Sequence of chain 1.D:
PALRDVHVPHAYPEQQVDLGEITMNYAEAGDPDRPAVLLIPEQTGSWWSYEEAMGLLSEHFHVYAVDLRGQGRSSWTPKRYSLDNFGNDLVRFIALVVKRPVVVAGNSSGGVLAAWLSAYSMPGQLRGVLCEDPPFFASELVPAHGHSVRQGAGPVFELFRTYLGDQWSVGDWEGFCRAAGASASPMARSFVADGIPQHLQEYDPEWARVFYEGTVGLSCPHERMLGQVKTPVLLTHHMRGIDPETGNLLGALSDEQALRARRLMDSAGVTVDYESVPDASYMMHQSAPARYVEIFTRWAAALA

Binding-site contacts:
Ligand atom C12 contacts residue SER113 of chain 1.D at 3.8 Å.
Ligand atom C9P contacts residue PHE161 of chain 1.D at 3.8 Å (hydrophobic).
Ligand atom C5 contacts residue ALA157 of chain 1.D at 3.8 Å (hydrophobic).
Ligand atom O10 contacts residue PHE161 of chain 1.D at 3.9 Å.
Ligand atom C12 contacts residue SER112 of chain 1.D at 3.1 Å.
Ligand atom C2P contacts residue ALA256 of chain 1.D at 3.7 Å (hydrophobic).
Ligand atom C3P contacts residue GLY255 of chain 1.D at 3.7 Å.
Ligand atom O6P contacts residue MET191 of chain 1.D at 3.7 Å.
Ligand atom O2 contacts residue GLN47 of chain 1.D at 2.9 Å (h-bond).
Ligand atom C6P contacts residue MET191 of chain 1.D at 3.6 Å (hydrophobic).
Ligand atom C3 contacts residue SER143 of chain 1.D at 3.9 Å.
Ligand atom O10 contacts residue PHE164 of chain 1.D at 3.4 Å.
Ligand atom C7P contacts residue MET191 of chain 1.D at 3.8 Å (hydrophobic).
Ligand atom C2 contacts residue GLN47 of chain 1.D at 3.8 Å.
Ligand atom O2 contacts residue SER113 of chain 1.D at 3.1 Å.
Ligand atom O13 contacts residue SER112 of chain 1.D at 3.0 Å.
Ligand atom C5P contacts residue MET191 of chain 1.D at 3.7 Å (hydrophobic).
Ligand atom C5P contacts residue TYR286 of chain 1.D at 3.8 Å (hydrophobic).
Ligand atom C1 contacts residue SER112 of chain 1.D at 3.9 Å.
Ligand atom C4P contacts residue GLY255 of chain 1.D at 3.6 Å.
Ligand atom O4 contacts residue ALA157 of chain 1.D at 3.8 Å.
Ligand atom O12 contacts residue SER112 of chain 1.D at 3.4 Å.
Ligand atom O13 contacts residue SER113 of chain 1.D at 3.0 Å (h-bond).
Ligand atom C8P contacts residue ALA157 of chain 1.D at 3.6 Å (hydrophobic).
Ligand atom C11 contacts residue PHE195 of chain 1.D at 3.7 Å (hydrophobic).
Ligand atom C1P contacts residue SER112 of chain 1.D at 3.9 Å.
Ligand atom C4 contacts residue PRO139 of chain 1.D at 3.8 Å (hydrophobic).
Ligand atom O4 contacts residue SER143 of chain 1.D at 3.2 Å.
Ligand atom O10 contacts residue VAL160 of chain 1.D at 3.9 Å.
Ligand atom O13 contacts residue GLN47 of chain 1.D at 3.2 Å (h-bond).
Ligand atom C3P contacts residue ALA256 of chain 1.D at 3.7 Å (hydrophobic).
Ligand atom O10 contacts residue THR48 of chain 1.D at 3.8 Å.
Ligand atom O4 contacts residue PHE161 of chain 1.D at 3.9 Å.
Ligand atom C5 contacts residue PRO139 of chain 1.D at 3.9 Å (hydrophobic).
Ligand atom C11 contacts residue TYR286 of chain 1.D at 3.5 Å (hydrophobic).
Ligand atom C3 contacts residue PHE161 of chain 1.D at 3.5 Å (hydrophobic).
Ligand atom O12 contacts residue TYR286 of chain 1.D at 3.4 Å.
Ligand atom C3P contacts residue TYR286 of chain 1.D at 3.9 Å (hydrophobic).
Ligand atom C4 contacts residue SER143 of chain 1.D at 3.8 Å.
Ligand atom O6P contacts residue ALA157 of chain 1.D at 3.6 Å.

The protein below binds the small molecule below.
Small molecule (SMILES): C[C@H](O)CCCC(=O)CCC/C=C/c1cc(O)cc(O)c1C(=O)O